The protein below binds the small molecule below.
Small molecule (SMILES): CC(=O)N[C@@H]1[C@@H](O)[C@H](O)[C@@H](CO)O[C@H]1O

Sequence of chain 1.A:
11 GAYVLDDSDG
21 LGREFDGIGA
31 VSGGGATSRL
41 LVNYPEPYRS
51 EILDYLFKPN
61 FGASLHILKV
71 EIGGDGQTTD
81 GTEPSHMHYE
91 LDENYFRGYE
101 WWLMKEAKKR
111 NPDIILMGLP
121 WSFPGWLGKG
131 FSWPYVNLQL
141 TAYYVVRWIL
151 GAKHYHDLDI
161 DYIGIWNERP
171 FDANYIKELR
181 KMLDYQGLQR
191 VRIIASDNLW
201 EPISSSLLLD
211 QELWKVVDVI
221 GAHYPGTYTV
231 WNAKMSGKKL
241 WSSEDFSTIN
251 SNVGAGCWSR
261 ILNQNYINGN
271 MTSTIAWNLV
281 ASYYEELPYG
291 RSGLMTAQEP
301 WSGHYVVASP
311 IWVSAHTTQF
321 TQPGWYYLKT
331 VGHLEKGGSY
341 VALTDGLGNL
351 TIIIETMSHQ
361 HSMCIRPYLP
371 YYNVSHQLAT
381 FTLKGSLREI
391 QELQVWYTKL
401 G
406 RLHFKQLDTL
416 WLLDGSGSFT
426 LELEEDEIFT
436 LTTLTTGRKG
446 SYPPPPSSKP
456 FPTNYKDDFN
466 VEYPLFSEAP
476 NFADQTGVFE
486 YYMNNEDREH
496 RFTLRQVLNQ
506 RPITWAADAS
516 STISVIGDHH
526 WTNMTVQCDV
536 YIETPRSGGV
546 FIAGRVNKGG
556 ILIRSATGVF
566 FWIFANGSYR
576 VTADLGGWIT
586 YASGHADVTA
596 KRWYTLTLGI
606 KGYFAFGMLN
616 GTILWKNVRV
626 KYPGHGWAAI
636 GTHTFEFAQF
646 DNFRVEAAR

Binding-site contacts:
Ligand atom C1 contacts residue TYR627 of chain 1.A at 3.8 Å (hydrophobic).
Ligand atom O4 contacts residue NAG1 of chain 1.G at 2.4 Å (h-bond).
Ligand atom O4 contacts residue TYR627 of chain 1.A at 3.6 Å.
Ligand atom O6 contacts residue NAG1 of chain 1.G at 3.8 Å.
Ligand atom C7 contacts residue ALA653 of chain 1.A at 4.2 Å (hydrophobic).
Ligand atom O5 contacts residue GLY607 of chain 1.A at 3.9 Å.
Ligand atom O5 contacts residue ASN528 of chain 1.A at 2.9 Å (h-bond).
Ligand atom C6 contacts residue GLY607 of chain 1.A at 3.8 Å.
Ligand atom C3 contacts residue TYR627 of chain 1.A at 3.6 Å (hydrophobic).
Ligand atom C6 contacts residue LYS606 of chain 1.A at 4.1 Å.
Ligand atom C2 contacts residue ASN528 of chain 1.A at 3.6 Å.
Ligand atom C8 contacts residue ALA653 of chain 1.A at 4.2 Å (hydrophobic).
Ligand atom C4 contacts residue NAG1 of chain 1.G at 3.3 Å.
Ligand atom C1 contacts residue ASN528 of chain 1.A at 2.8 Å.
Ligand atom O7 contacts residue ALA653 of chain 1.A at 3.5 Å.
Ligand atom C8 contacts residue ARG654 of chain 1.A at 3.3 Å.
Ligand atom C5 contacts residue TYR627 of chain 1.A at 3.5 Å (hydrophobic).
Ligand atom O7 contacts residue ASN528 of chain 1.A at 3.4 Å (h-bond).
Ligand atom C3 contacts residue NAG1 of chain 1.G at 4.4 Å.
Ligand atom C4 contacts residue TYR627 of chain 1.A at 3.8 Å (hydrophobic).
Ligand atom O5 contacts residue TYR627 of chain 1.A at 4.1 Å.
Ligand atom O6 contacts residue LYS606 of chain 1.A at 2.7 Å (salt-bridge).
Ligand atom N2 contacts residue ASN528 of chain 1.A at 4.2 Å.
Ligand atom C2 contacts residue TYR627 of chain 1.A at 4.2 Å (hydrophobic).
Ligand atom O5 contacts residue LYS606 of chain 1.A at 3.9 Å.
Ligand atom C5 contacts residue ASN528 of chain 1.A at 4.4 Å.
Ligand atom O3 contacts residue NAG1 of chain 1.G at 3.9 Å.
Ligand atom C5 contacts residue NAG1 of chain 1.G at 4.0 Å.
Ligand atom C7 contacts residue ASN528 of chain 1.A at 4.1 Å.
Ligand atom C5 contacts residue GLY607 of chain 1.A at 4.1 Å.
Ligand atom C6 contacts residue NAG1 of chain 1.G at 3.8 Å.